Binding-site contacts:
Ligand atom C02 contacts residue MET58 of chain 1.A at 3.8 Å (hydrophobic).
Ligand atom O01 contacts residue LYS131 of chain 1.A at 4.3 Å.
Ligand atom N03 contacts residue LEU59 of chain 1.A at 3.8 Å.
Ligand atom C05 contacts residue GLY130 of chain 1.A at 3.4 Å.
Ligand atom O01 contacts residue HIS120 of chain 1.A at 2.8 Å (h-bond).
Ligand atom C04 contacts residue GLY130 of chain 1.A at 3.6 Å.
Ligand atom C02 contacts residue HIS120 of chain 1.A at 3.6 Å.
Ligand atom N03 contacts residue VAL57 of chain 1.A at 4.0 Å.
Ligand atom O01 contacts residue MET58 of chain 1.A at 4.1 Å.
Ligand atom C02 contacts residue LYS131 of chain 1.A at 4.3 Å.
Ligand atom C04 contacts residue VAL57 of chain 1.A at 4.1 Å (hydrophobic).
Ligand atom C02 contacts residue LEU59 of chain 1.A at 3.9 Å (hydrophobic).
Ligand atom O01 contacts residue ARG60 of chain 1.A at 2.9 Å (salt-bridge).
Ligand atom N06 contacts residue GLY130 of chain 1.A at 4.3 Å.
Ligand atom O01 contacts residue LEU59 of chain 1.A at 3.4 Å.
Ligand atom N06 contacts residue HIS120 of chain 1.A at 3.8 Å.
Ligand atom N06 contacts residue LYS131 of chain 1.A at 3.8 Å.
Ligand atom N03 contacts residue ARG60 of chain 1.A at 3.8 Å.
Ligand atom C04 contacts residue MET58 of chain 1.A at 3.8 Å (hydrophobic).
Ligand atom N03 contacts residue MET58 of chain 1.A at 2.8 Å (h-bond).
Ligand atom C05 contacts residue LYS131 of chain 1.A at 4.3 Å.
Ligand atom C02 contacts residue ARG60 of chain 1.A at 3.6 Å.

Sequence of chain 1.A:
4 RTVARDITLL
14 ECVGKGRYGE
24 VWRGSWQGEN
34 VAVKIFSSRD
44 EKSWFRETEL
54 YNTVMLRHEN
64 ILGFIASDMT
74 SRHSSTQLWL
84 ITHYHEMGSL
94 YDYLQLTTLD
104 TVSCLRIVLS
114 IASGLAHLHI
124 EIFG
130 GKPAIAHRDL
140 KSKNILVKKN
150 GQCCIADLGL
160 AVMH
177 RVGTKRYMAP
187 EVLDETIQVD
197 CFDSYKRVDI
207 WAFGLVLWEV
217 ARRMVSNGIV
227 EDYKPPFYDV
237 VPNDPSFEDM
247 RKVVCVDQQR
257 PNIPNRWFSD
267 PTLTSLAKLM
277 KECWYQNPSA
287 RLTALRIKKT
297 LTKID

The protein below binds the small molecule below.
Small molecule (SMILES): O=C1NCCN1